Binding-site contacts:
Ligand atom C1 contacts residue ASN375 of chain 1.A at 1.5 Å.
Ligand atom C3 contacts residue TYR373 of chain 1.A at 4.3 Å (hydrophobic).
Ligand atom C8 contacts residue TYR373 of chain 1.A at 4.3 Å (hydrophobic).
Ligand atom C8 contacts residue GLY374 of chain 1.A at 3.8 Å.
Ligand atom C7 contacts residue TYR373 of chain 1.A at 4.1 Å (hydrophobic).
Ligand atom C8 contacts residue THR335 of chain 1.A at 4.5 Å.
Ligand atom C4 contacts residue ASN375 of chain 1.A at 4.5 Å.
Ligand atom N2 contacts residue TYR373 of chain 1.A at 3.6 Å.
Ligand atom C2 contacts residue ASN375 of chain 1.A at 2.6 Å.
Ligand atom C3 contacts residue ASN375 of chain 1.A at 4.0 Å.
Ligand atom C2 contacts residue TYR373 of chain 1.A at 4.1 Å (hydrophobic).
Ligand atom O7 contacts residue ASN375 of chain 1.A at 3.9 Å.
Ligand atom O3 contacts residue TYR373 of chain 1.A at 3.2 Å.
Ligand atom N2 contacts residue ASN375 of chain 1.A at 3.0 Å (h-bond).
Ligand atom O5 contacts residue ASN375 of chain 1.A at 2.5 Å (h-bond).
Ligand atom C5 contacts residue ASN375 of chain 1.A at 3.9 Å.
Ligand atom C7 contacts residue ASN375 of chain 1.A at 3.6 Å.

Sequence of chain 1.A:
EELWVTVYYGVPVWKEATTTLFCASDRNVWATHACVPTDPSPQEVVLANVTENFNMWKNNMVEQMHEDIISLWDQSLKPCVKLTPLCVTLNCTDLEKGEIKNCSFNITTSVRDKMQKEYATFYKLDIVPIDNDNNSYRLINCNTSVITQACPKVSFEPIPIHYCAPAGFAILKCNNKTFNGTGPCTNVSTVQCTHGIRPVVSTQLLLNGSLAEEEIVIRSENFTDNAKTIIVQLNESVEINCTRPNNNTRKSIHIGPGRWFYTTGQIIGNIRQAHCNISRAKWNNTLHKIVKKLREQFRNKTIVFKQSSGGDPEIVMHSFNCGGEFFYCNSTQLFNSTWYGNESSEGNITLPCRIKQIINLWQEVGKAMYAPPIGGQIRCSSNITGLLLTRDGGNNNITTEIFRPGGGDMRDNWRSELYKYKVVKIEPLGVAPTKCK

This small molecule binds to this protein.
Small molecule (SMILES): CC(=O)N[C@@H]1[C@@H](O)[C@H](O)[C@@H](CO)O[C@H]1O